A protein and the small-molecule ligand that binds it are described below.
Small molecule (SMILES): O=P(O)(O)OC[C@@]1(O)O[C@H](CO)[C@@H](O)[C@@H]1O

Sequence of chain 1.B:
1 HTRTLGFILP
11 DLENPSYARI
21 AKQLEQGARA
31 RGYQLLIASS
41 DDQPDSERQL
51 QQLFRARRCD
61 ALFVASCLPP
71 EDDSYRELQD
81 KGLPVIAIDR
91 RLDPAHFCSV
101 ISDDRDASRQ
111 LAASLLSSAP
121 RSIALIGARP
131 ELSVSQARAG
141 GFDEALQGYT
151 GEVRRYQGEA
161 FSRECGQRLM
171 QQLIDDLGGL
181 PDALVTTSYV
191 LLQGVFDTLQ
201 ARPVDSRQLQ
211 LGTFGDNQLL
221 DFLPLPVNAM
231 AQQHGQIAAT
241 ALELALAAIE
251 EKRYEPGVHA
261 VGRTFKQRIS

Binding-site contacts:
Ligand atom C4 contacts residue ASP89 of chain 1.B at 3.7 Å.
Ligand atom P1 contacts residue GLY215 of chain 1.B at 3.7 Å.
Ligand atom O2P contacts residue SER16 of chain 1.B at 2.4 Å (h-bond).
Ligand atom C2 contacts residue SER188 of chain 1.B at 3.8 Å.
Ligand atom O3 contacts residue ASP89 of chain 1.B at 2.7 Å (salt-bridge).
Ligand atom O2 contacts residue ARG138 of chain 1.B at 2.9 Å (salt-bridge).
Ligand atom O5 contacts residue ASN14 of chain 1.B at 3.3 Å (h-bond).
Ligand atom C6 contacts residue ARG90 of chain 1.B at 3.5 Å.
Ligand atom O2 contacts residue SER188 of chain 1.B at 3.4 Å (h-bond).
Ligand atom C6 contacts residue PHE161 of chain 1.B at 3.1 Å (hydrophobic).
Ligand atom C4 contacts residue TYR17 of chain 1.B at 3.8 Å (hydrophobic).
Ligand atom O5 contacts residue SER188 of chain 1.B at 3.3 Å (h-bond).
Ligand atom O1P contacts residue PHE214 of chain 1.B at 3.6 Å.
Ligand atom P1 contacts residue SER16 of chain 1.B at 3.5 Å.
Ligand atom O1P contacts residue ARG263 of chain 1.B at 2.8 Å (salt-bridge).
Ligand atom C1 contacts residue ASN14 of chain 1.B at 3.7 Å.
Ligand atom O2P contacts residue ARG263 of chain 1.B at 3.6 Å.
Ligand atom O6 contacts residue ARG90 of chain 1.B at 2.4 Å (salt-bridge).
Ligand atom O1P contacts residue GLY215 of chain 1.B at 3.6 Å.
Ligand atom O4 contacts residue ASP89 of chain 1.B at 2.6 Å (salt-bridge).
Ligand atom C1 contacts residue GLN232 of chain 1.B at 3.4 Å.
Ligand atom O4 contacts residue ARG90 of chain 1.B at 3.1 Å (salt-bridge).
Ligand atom O3P contacts residue TYR189 of chain 1.B at 3.1 Å (h-bond).
Ligand atom O6 contacts residue PHE161 of chain 1.B at 3.6 Å.
Ligand atom O1 contacts residue ASN14 of chain 1.B at 3.7 Å.
Ligand atom O1 contacts residue SER16 of chain 1.B at 3.6 Å.
Ligand atom C3 contacts residue ASP89 of chain 1.B at 3.0 Å.
Ligand atom P1 contacts residue ARG263 of chain 1.B at 3.7 Å.
Ligand atom O2 contacts residue THR187 of chain 1.B at 3.5 Å (h-bond).
Ligand atom O3P contacts residue PHE214 of chain 1.B at 3.4 Å (h-bond).
Ligand atom O4 contacts residue TYR17 of chain 1.B at 3.1 Å (h-bond).
Ligand atom O2P contacts residue GLN232 of chain 1.B at 3.0 Å (h-bond).
Ligand atom C3 contacts residue ARG138 of chain 1.B at 3.6 Å.
Ligand atom O3P contacts residue GLY215 of chain 1.B at 3.0 Å.
Ligand atom C5 contacts residue TYR17 of chain 1.B at 3.6 Å (hydrophobic).
Ligand atom O3 contacts residue GLN232 of chain 1.B at 3.6 Å.
Ligand atom O3 contacts residue ARG138 of chain 1.B at 2.5 Å (salt-bridge).
Ligand atom O3 contacts residue ARG263 of chain 1.B at 3.0 Å (salt-bridge).
Ligand atom O6 contacts residue TYR17 of chain 1.B at 3.3 Å (h-bond).
Ligand atom O1 contacts residue SER188 of chain 1.B at 3.4 Å (h-bond).